This small molecule binds to this protein.
Small molecule (SMILES): O=[N+]([O-])c1ccc(O)c([N+](=O)[O-])c1

Binding-site contacts:
Ligand atom C2 contacts residue THR239 of chain 2.A at 3.9 Å.
Ligand atom C1 contacts residue THR239 of chain 2.A at 3.7 Å.
Ligand atom O22 contacts residue HIS250 of chain 2.A at 3.9 Å.
Ligand atom C4 contacts residue THR239 of chain 2.A at 4.3 Å.
Ligand atom N2 contacts residue TRP508 of chain 2.A at 4.2 Å.
Ligand atom N2 contacts residue HIS250 of chain 2.A at 4.1 Å.
Ligand atom C6 contacts residue THR239 of chain 2.A at 3.5 Å.
Ligand atom C1 contacts residue TRP191 of chain 2.A at 4.3 Å (hydrophobic).
Ligand atom O21 contacts residue TRP191 of chain 2.A at 3.7 Å.
Ligand atom N2 contacts residue GLU507 of chain 2.A at 3.6 Å.
Ligand atom C2 contacts residue TRP424 of chain 2.A at 4.3 Å (hydrophobic).
Ligand atom O42 contacts residue TRP424 of chain 2.A at 4.0 Å.
Ligand atom O1 contacts residue G2F1 of chain 2.B at 2.8 Å (h-bond).
Ligand atom O42 contacts residue PHE243 of chain 2.A at 3.5 Å.
Ligand atom C5 contacts residue TRP424 of chain 2.A at 3.9 Å (hydrophobic).
Ligand atom C6 contacts residue GLU236 of chain 2.A at 3.2 Å.
Ligand atom C4 contacts residue TRP424 of chain 2.A at 3.9 Å (hydrophobic).
Ligand atom C3 contacts residue TRP424 of chain 2.A at 4.0 Å (hydrophobic).
Ligand atom O21 contacts residue TRP508 of chain 2.A at 3.0 Å.
Ligand atom O1 contacts residue THR239 of chain 2.A at 4.2 Å.
Ligand atom N2 contacts residue G2F1 of chain 2.B at 3.4 Å (h-bond).
Ligand atom C3 contacts residue PHE243 of chain 2.A at 3.8 Å (hydrophobic).
Ligand atom N4 contacts residue PHE243 of chain 2.A at 3.8 Å.
Ligand atom O1 contacts residue GLU236 of chain 2.A at 2.7 Å (salt-bridge).
Ligand atom O41 contacts residue MET309 of chain 2.A at 3.2 Å.
Ligand atom C2 contacts residue G2F1 of chain 2.B at 3.5 Å.
Ligand atom N4 contacts residue TRP424 of chain 2.A at 3.9 Å.
Ligand atom C6 contacts residue G2F1 of chain 2.B at 4.1 Å.
Ligand atom C3 contacts residue THR239 of chain 2.A at 4.2 Å.
Ligand atom O21 contacts residue HIS250 of chain 2.A at 4.2 Å.
Ligand atom C1 contacts residue GLU236 of chain 2.A at 3.3 Å.
Ligand atom O21 contacts residue GLU507 of chain 2.A at 3.4 Å (salt-bridge).
Ligand atom O1 contacts residue TRP191 of chain 2.A at 3.6 Å.
Ligand atom C1 contacts residue G2F1 of chain 2.B at 3.4 Å.
Ligand atom C6 contacts residue TRP424 of chain 2.A at 4.3 Å (hydrophobic).
Ligand atom O41 contacts residue TRP424 of chain 2.A at 4.0 Å.
Ligand atom O21 contacts residue G2F1 of chain 2.B at 3.2 Å (h-bond).
Ligand atom C4 contacts residue PHE243 of chain 2.A at 4.0 Å (hydrophobic).
Ligand atom O22 contacts residue GLU507 of chain 2.A at 3.7 Å.
Ligand atom C5 contacts residue THR239 of chain 2.A at 3.5 Å.

Sequence of chain 2.A:
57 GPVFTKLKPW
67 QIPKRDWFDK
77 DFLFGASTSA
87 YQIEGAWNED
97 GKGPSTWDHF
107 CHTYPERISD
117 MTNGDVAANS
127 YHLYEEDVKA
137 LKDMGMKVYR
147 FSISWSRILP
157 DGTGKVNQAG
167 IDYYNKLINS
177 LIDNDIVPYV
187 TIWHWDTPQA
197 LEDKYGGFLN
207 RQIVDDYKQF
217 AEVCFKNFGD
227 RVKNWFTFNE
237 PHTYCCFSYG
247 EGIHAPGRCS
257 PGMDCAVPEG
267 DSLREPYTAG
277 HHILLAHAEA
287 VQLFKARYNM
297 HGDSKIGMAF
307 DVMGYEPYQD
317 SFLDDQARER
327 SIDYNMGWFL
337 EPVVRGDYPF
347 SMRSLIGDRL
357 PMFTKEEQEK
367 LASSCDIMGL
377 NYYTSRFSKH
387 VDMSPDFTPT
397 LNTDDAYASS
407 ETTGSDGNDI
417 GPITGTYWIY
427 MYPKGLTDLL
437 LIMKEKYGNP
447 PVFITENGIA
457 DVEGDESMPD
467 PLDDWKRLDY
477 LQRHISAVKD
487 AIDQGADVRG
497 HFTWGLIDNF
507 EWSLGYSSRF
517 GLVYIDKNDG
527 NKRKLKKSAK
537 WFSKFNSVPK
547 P